The protein below binds the small molecule below.
Small molecule (SMILES): CC(=O)N[C@@H]1[C@@H](O)[C@H](O)[C@@H](CO)O[C@H]1O

Binding-site contacts:
Ligand atom C3 contacts residue ASN503 of chain 1.A at 4.0 Å.
Ligand atom C1 contacts residue ASN503 of chain 1.A at 1.5 Å.
Ligand atom N2 contacts residue ASN503 of chain 1.A at 3.1 Å (h-bond).
Ligand atom C5 contacts residue SER505 of chain 1.A at 4.2 Å.
Ligand atom O7 contacts residue ASN503 of chain 1.A at 4.2 Å.
Ligand atom C2 contacts residue ASN503 of chain 1.A at 2.7 Å.
Ligand atom C4 contacts residue ASN503 of chain 1.A at 4.4 Å.
Ligand atom O5 contacts residue ASN503 of chain 1.A at 2.4 Å (h-bond).
Ligand atom C8 contacts residue ASN503 of chain 1.A at 4.5 Å.
Ligand atom O5 contacts residue SER505 of chain 1.A at 3.9 Å.
Ligand atom C1 contacts residue SER505 of chain 1.A at 3.8 Å.
Ligand atom C7 contacts residue ASN503 of chain 1.A at 3.9 Å.
Ligand atom C5 contacts residue ASN503 of chain 1.A at 3.8 Å.

Sequence of chain 1.A:
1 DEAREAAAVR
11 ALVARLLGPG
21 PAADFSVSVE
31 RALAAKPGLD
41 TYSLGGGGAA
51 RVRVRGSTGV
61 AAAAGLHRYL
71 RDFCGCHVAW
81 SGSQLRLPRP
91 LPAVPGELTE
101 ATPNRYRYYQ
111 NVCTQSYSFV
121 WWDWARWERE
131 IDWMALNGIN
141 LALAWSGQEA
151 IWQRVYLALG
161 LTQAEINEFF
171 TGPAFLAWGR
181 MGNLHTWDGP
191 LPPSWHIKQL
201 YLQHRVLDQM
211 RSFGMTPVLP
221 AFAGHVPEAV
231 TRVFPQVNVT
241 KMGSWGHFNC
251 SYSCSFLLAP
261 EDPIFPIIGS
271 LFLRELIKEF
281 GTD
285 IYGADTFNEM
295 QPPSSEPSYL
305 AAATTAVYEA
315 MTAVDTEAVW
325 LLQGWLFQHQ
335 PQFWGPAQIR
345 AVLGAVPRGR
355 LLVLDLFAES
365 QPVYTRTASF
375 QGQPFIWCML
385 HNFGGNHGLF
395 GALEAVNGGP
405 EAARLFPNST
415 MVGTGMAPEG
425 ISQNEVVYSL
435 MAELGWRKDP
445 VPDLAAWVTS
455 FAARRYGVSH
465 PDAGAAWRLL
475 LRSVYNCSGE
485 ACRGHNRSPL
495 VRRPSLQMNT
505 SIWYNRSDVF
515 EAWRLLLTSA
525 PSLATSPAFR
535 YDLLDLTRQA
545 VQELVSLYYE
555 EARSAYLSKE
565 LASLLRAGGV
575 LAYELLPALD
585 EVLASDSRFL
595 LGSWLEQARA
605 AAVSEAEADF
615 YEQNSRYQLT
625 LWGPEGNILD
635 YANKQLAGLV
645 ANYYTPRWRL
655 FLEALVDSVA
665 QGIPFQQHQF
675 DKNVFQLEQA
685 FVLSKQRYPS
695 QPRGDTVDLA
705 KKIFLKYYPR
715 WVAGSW